Sequence of chain 1.A:
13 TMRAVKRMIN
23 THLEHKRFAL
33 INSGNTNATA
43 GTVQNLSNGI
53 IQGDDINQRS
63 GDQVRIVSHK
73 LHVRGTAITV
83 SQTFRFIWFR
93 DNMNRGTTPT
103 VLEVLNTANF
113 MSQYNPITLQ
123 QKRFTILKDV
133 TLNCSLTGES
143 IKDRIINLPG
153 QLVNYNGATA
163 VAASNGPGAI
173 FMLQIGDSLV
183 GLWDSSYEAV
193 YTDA

Binding-site contacts:
Ligand atom P contacts residue ARG19 of chain 1.A at 2.8 Å.
Ligand atom N1 contacts residue A3 of chain 1.B at 4.3 Å.
Ligand atom O4 contacts residue A1 of chain 1.B at 3.0 Å (h-bond).
Ligand atom C4' contacts residue ARG19 of chain 1.A at 3.7 Å.
Ligand atom C2 contacts residue A2 of chain 1.B at 3.9 Å.
Ligand atom C4 contacts residue A3 of chain 1.B at 3.6 Å.
Ligand atom OP2 contacts residue ARG19 of chain 1.A at 2.1 Å (salt-bridge).
Ligand atom O2 contacts residue A1 of chain 1.B at 2.7 Å (h-bond).
Ligand atom C4 contacts residue A1 of chain 1.B at 3.4 Å.
Ligand atom O5' contacts residue ARG15 of chain 1.A at 3.6 Å.
Ligand atom N1 contacts residue ARG19 of chain 1.A at 3.9 Å.
Ligand atom C5' contacts residue ARG19 of chain 1.A at 3.2 Å.
Ligand atom C6 contacts residue ARG19 of chain 1.A at 2.7 Å.
Ligand atom N3 contacts residue A3 of chain 1.B at 2.8 Å (h-bond).
Ligand atom C5' contacts residue ARG15 of chain 1.A at 2.5 Å.
Ligand atom O5' contacts residue ARG19 of chain 1.A at 2.1 Å (salt-bridge).
Ligand atom O2 contacts residue A2 of chain 1.B at 3.7 Å.
Ligand atom C5 contacts residue ARG19 of chain 1.A at 2.9 Å.
Ligand atom O3' contacts residue ARG19 of chain 1.A at 3.6 Å (salt-bridge).
Ligand atom OP2 contacts residue ARG15 of chain 1.A at 2.5 Å.
Ligand atom N3 contacts residue A1 of chain 1.B at 2.7 Å (h-bond).
Ligand atom C3' contacts residue ARG15 of chain 1.A at 3.8 Å.
Ligand atom O2 contacts residue A3 of chain 1.B at 3.2 Å.
Ligand atom C2 contacts residue A3 of chain 1.B at 3.5 Å.
Ligand atom O4' contacts residue ARG19 of chain 1.A at 3.9 Å.
Ligand atom C4' contacts residue ARG15 of chain 1.A at 3.3 Å.
Ligand atom O4 contacts residue A3 of chain 1.B at 2.8 Å (h-bond).
Ligand atom C1' contacts residue ARG19 of chain 1.A at 4.3 Å.
Ligand atom OP1 contacts residue ARG19 of chain 1.A at 4.1 Å.
Ligand atom C2 contacts residue A1 of chain 1.B at 3.1 Å.
Ligand atom P contacts residue ARG15 of chain 1.A at 3.1 Å.
Ligand atom OP1 contacts residue MET14 of chain 1.A at 3.8 Å.
Ligand atom C3' contacts residue ARG19 of chain 1.A at 3.4 Å.
Ligand atom O3' contacts residue ARG15 of chain 1.A at 3.1 Å (salt-bridge).
Ligand atom OP1 contacts residue LYS18 of chain 1.A at 3.7 Å.
Ligand atom OP2 contacts residue ALA16 of chain 1.A at 4.1 Å.
Ligand atom OP1 contacts residue ARG15 of chain 1.A at 2.5 Å.
Ligand atom C2' contacts residue ARG19 of chain 1.A at 3.6 Å.
Ligand atom C4 contacts residue ARG19 of chain 1.A at 3.9 Å.
Ligand atom N3 contacts residue A2 of chain 1.B at 3.7 Å.

This protein binds this small molecule.
Small molecule (SMILES): O=c1ccn([C@@H]2O[C@H](CO[P](=O)(O)O[C@H]3[C@@H](O)[C@H](n4ccc(=O)[nH]c4=O)O[C@@H]3CO[P](=O)(O)O[C@H]3[C@@H](O)[C@H](n4ccc(=O)[nH]c4=O)O[C@@H]3CO[P](=O)(O)O[C@H]3[C@@H](O)[C@H](n4ccc(=O)[nH]c4=O)O[C@@H]3COP(=O)=O)[C@@H](O)[C@H]2O)c(=O)[nH]1